Binding-site contacts:
Ligand atom O7 contacts residue ARG224 of chain 1.A at 3.5 Å (salt-bridge).
Ligand atom C8 contacts residue CYS94 of chain 1.A at 3.8 Å (hydrophobic).
Ligand atom C4 contacts residue ARG224 of chain 1.A at 4.1 Å.
Ligand atom C7 contacts residue ASN91 of chain 1.A at 3.1 Å.
Ligand atom N2 contacts residue GLU70 of chain 1.A at 3.6 Å.
Ligand atom O7 contacts residue CYS94 of chain 1.A at 3.8 Å.
Ligand atom C2 contacts residue ARG224 of chain 1.A at 3.1 Å.
Ligand atom C3 contacts residue ARG224 of chain 1.A at 3.3 Å.
Ligand atom C8 contacts residue GLU70 of chain 1.A at 3.7 Å.
Ligand atom C8 contacts residue NAG2 of chain 1.E at 3.4 Å.
Ligand atom C8 contacts residue CYS139 of chain 1.A at 4.2 Å (hydrophobic).
Ligand atom N2 contacts residue ASN91 of chain 1.A at 2.9 Å (h-bond).
Ligand atom C1 contacts residue ASN91 of chain 1.A at 1.4 Å.
Ligand atom C7 contacts residue ARG224 of chain 1.A at 3.5 Å.
Ligand atom C6 contacts residue GLU90 of chain 1.A at 3.8 Å.
Ligand atom C7 contacts residue ASN68 of chain 1.A at 4.0 Å.
Ligand atom C1 contacts residue GLU70 of chain 1.A at 4.2 Å.
Ligand atom O3 contacts residue ARG224 of chain 1.A at 2.5 Å (salt-bridge).
Ligand atom C8 contacts residue SER138 of chain 1.A at 4.1 Å.
Ligand atom C4 contacts residue ASN91 of chain 1.A at 4.2 Å.
Ligand atom C7 contacts residue GLU70 of chain 1.A at 3.9 Å.
Ligand atom N2 contacts residue ARG224 of chain 1.A at 3.3 Å (salt-bridge).
Ligand atom O6 contacts residue ASN91 of chain 1.A at 4.3 Å.
Ligand atom C8 contacts residue ASN68 of chain 1.A at 3.5 Å.
Ligand atom O5 contacts residue ARG224 of chain 1.A at 4.2 Å.
Ligand atom O5 contacts residue ASN91 of chain 1.A at 2.3 Å (h-bond).
Ligand atom O6 contacts residue NAG1 of chain 1.E at 3.3 Å (h-bond).
Ligand atom C2 contacts residue ASN91 of chain 1.A at 2.4 Å.
Ligand atom O6 contacts residue GLU90 of chain 1.A at 3.4 Å.
Ligand atom O5 contacts residue GLU90 of chain 1.A at 3.6 Å.
Ligand atom O6 contacts residue ARG224 of chain 1.A at 3.7 Å.
Ligand atom C3 contacts residue ASN91 of chain 1.A at 3.8 Å.
Ligand atom C8 contacts residue SER140 of chain 1.A at 3.7 Å.
Ligand atom C5 contacts residue ASN91 of chain 1.A at 3.6 Å.
Ligand atom O7 contacts residue ASN68 of chain 1.A at 3.6 Å (h-bond).
Ligand atom O7 contacts residue ASN91 of chain 1.A at 2.8 Å (h-bond).
Ligand atom C8 contacts residue ARG224 of chain 1.A at 4.1 Å.
Ligand atom C1 contacts residue GLU90 of chain 1.A at 4.1 Å.
Ligand atom O6 contacts residue ASN58 of chain 1.A at 4.3 Å.
Ligand atom C7 contacts residue CYS94 of chain 1.A at 4.2 Å (hydrophobic).

Sequence of chain 1.A:
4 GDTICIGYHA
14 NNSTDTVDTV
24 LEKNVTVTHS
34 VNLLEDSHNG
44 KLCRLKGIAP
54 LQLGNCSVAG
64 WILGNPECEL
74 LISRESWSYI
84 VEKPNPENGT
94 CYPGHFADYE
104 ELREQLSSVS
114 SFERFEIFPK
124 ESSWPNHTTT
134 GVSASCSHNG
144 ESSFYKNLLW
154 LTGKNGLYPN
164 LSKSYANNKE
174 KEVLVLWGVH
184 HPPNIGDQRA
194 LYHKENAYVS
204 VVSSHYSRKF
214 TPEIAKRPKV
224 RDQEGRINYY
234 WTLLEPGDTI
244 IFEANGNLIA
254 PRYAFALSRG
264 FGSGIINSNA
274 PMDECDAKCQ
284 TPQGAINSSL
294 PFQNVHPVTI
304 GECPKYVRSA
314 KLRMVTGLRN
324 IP

The small molecule below binds the protein below.
Small molecule (SMILES): CC(=O)N[C@H]1[C@H](O[C@H]2[C@H](O)[C@@H](NC(C)=O)CO[C@@H]2CO)O[C@H](CO)[C@@H](O[C@@H]2O[C@H](CO)[C@@H](O)[C@H](O)[C@@H]2O)[C@@H]1O